Binding-site contacts:
Ligand atom C9 contacts residue TRP149 of chain 1.C at 4.2 Å (hydrophobic).
Ligand atom C8 contacts residue LEU191 of chain 1.C at 3.7 Å (hydrophobic).
Ligand atom C11 contacts residue TRP149 of chain 1.C at 4.2 Å (hydrophobic).
Ligand atom C8 contacts residue GLU187 of chain 1.C at 4.2 Å.
Ligand atom O7 contacts residue LEU191 of chain 1.C at 3.9 Å.
Ligand atom O8 contacts residue TYR94 of chain 1.C at 3.0 Å (h-bond).
Ligand atom O9 contacts residue HIS180 of chain 1.C at 3.9 Å.
Ligand atom N5 contacts residue LYS131 of chain 1.C at 3.0 Å (salt-bridge).
Ligand atom O8 contacts residue LEU223 of chain 1.C at 3.2 Å.
Ligand atom C1 contacts residue GLY133 of chain 1.C at 3.6 Å.
Ligand atom C4 contacts residue SER132 of chain 1.C at 4.2 Å.
Ligand atom C9 contacts residue TYR94 of chain 1.C at 3.5 Å (hydrophobic).
Ligand atom C9 contacts residue GLU187 of chain 1.C at 3.3 Å.
Ligand atom O8 contacts residue TRP149 of chain 1.C at 3.9 Å.
Ligand atom C8 contacts residue TYR94 of chain 1.C at 3.9 Å (hydrophobic).
Ligand atom N5 contacts residue TRP149 of chain 1.C at 4.0 Å.
Ligand atom C9 contacts residue LEU191 of chain 1.C at 4.2 Å (hydrophobic).
Ligand atom O1A contacts residue SER132 of chain 1.C at 3.4 Å (h-bond).
Ligand atom O4 contacts residue GLY222 of chain 1.C at 4.4 Å.
Ligand atom C5 contacts residue LYS131 of chain 1.C at 3.9 Å.
Ligand atom O9 contacts residue SER225 of chain 1.C at 3.2 Å.
Ligand atom O10 contacts residue LYS131 of chain 1.C at 3.6 Å.
Ligand atom C4 contacts residue LYS131 of chain 1.C at 3.8 Å.
Ligand atom C7 contacts residue TRP149 of chain 1.C at 4.0 Å (hydrophobic).
Ligand atom O1B contacts residue LEU223 of chain 1.C at 3.6 Å.
Ligand atom O4 contacts residue LYS131 of chain 1.C at 4.0 Å.
Ligand atom C11 contacts residue LEU191 of chain 1.C at 3.8 Å (hydrophobic).
Ligand atom C8 contacts residue LEU223 of chain 1.C at 4.3 Å (hydrophobic).
Ligand atom C10 contacts residue TRP149 of chain 1.C at 4.4 Å (hydrophobic).
Ligand atom O9 contacts residue TYR94 of chain 1.C at 3.2 Å (h-bond).
Ligand atom C9 contacts residue SER225 of chain 1.C at 4.4 Å.
Ligand atom O1B contacts residue GLY133 of chain 1.C at 3.7 Å.
Ligand atom O1A contacts residue ASN141 of chain 1.C at 3.9 Å.
Ligand atom O1B contacts residue SER132 of chain 1.C at 2.7 Å (h-bond).
Ligand atom C8 contacts residue TRP149 of chain 1.C at 4.2 Å (hydrophobic).
Ligand atom C1 contacts residue SER132 of chain 1.C at 3.5 Å.
Ligand atom C10 contacts residue LYS131 of chain 1.C at 3.5 Å.
Ligand atom O9 contacts residue GLU187 of chain 1.C at 2.8 Å (salt-bridge).
Ligand atom O1A contacts residue GLY133 of chain 1.C at 2.6 Å (h-bond).
Ligand atom C9 contacts residue HIS180 of chain 1.C at 3.5 Å.

The small molecule below binds the protein below.
Small molecule (SMILES): CC(=O)N[C@@H]1[C@@H](O)[C@H](O[C@@H]2O[C@H](CO[C@]3(C(=O)O)C[C@H](O)[C@@H](NC(C)=O)[C@H]([C@H](O)[C@H](O)CO)O3)[C@H](O)[C@H](O)[C@H]2O)[C@@H](CO)O[C@H]1O

Sequence of chain 1.C:
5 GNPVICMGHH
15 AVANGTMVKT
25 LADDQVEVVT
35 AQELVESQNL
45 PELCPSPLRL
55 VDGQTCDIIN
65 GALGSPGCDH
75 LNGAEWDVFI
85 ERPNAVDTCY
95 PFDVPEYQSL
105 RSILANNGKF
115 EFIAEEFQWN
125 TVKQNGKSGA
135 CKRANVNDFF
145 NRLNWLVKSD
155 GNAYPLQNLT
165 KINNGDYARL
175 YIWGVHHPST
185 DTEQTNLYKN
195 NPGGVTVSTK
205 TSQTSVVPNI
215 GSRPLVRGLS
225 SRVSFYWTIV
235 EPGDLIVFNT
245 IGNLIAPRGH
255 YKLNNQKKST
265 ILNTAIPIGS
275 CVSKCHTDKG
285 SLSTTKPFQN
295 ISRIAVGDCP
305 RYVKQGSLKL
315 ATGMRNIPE